Binding-site contacts:
Ligand atom O1 contacts residue VAL142 of chain 1.A at 3.8 Å.
Ligand atom N3 contacts residue HIS94 of chain 1.A at 3.2 Å (h-bond).
Ligand atom O1 contacts residue HIS94 of chain 1.A at 3.4 Å.
Ligand atom C12 contacts residue GOL1 of chain 1.D at 3.1 Å.
Ligand atom C10 contacts residue GOL1 of chain 1.D at 3.6 Å.
Ligand atom C11 contacts residue THR199 of chain 1.A at 3.2 Å.
Ligand atom C12 contacts residue THR199 of chain 1.A at 3.4 Å.
Ligand atom N3 contacts residue ZN1 of chain 1.B at 1.9 Å.
Ligand atom N3 contacts residue HIS119 of chain 1.A at 3.3 Å (h-bond).
Ligand atom O2 contacts residue TRP208 of chain 1.A at 3.6 Å.
Ligand atom N3 contacts residue GOL1 of chain 1.D at 3.2 Å (h-bond).
Ligand atom C8 contacts residue LEU197 of chain 1.A at 3.8 Å (hydrophobic).
Ligand atom O1 contacts residue ZN1 of chain 1.B at 3.1 Å.
Ligand atom N2 contacts residue PHE130 of chain 1.A at 3.4 Å.
Ligand atom O21 contacts residue GLN135 of chain 1.A at 3.5 Å (h-bond).
Ligand atom C22 contacts residue GLN135 of chain 1.A at 3.5 Å.
Ligand atom C25 contacts residue GLN135 of chain 1.A at 3.7 Å.
Ligand atom C27 contacts residue GLN135 of chain 1.A at 3.7 Å.
Ligand atom S7 contacts residue PRO201 of chain 1.A at 3.5 Å.
Ligand atom N3 contacts residue HIS96 of chain 1.A at 3.3 Å (h-bond).
Ligand atom C26 contacts residue GLN135 of chain 1.A at 3.8 Å.
Ligand atom C11 contacts residue GOL1 of chain 1.D at 3.6 Å.
Ligand atom N4 contacts residue PHE130 of chain 1.A at 3.6 Å.
Ligand atom C15 contacts residue VAL134 of chain 1.A at 3.6 Å (hydrophobic).
Ligand atom O1 contacts residue HIS119 of chain 1.A at 3.5 Å (h-bond).
Ligand atom C14 contacts residue VAL134 of chain 1.A at 3.6 Å (hydrophobic).
Ligand atom C23 contacts residue GLN135 of chain 1.A at 3.5 Å.
Ligand atom C24 contacts residue LEU203 of chain 1.A at 3.6 Å (hydrophobic).
Ligand atom C7 contacts residue GOL1 of chain 1.D at 3.6 Å.
Ligand atom N3 contacts residue THR198 of chain 1.A at 2.8 Å (h-bond).
Ligand atom C14 contacts residue GLY131 of chain 1.A at 3.6 Å.
Ligand atom O2 contacts residue LEU197 of chain 1.A at 3.3 Å.
Ligand atom C25 contacts residue LEU203 of chain 1.A at 3.6 Å (hydrophobic).
Ligand atom C19 contacts residue GLN135 of chain 1.A at 3.8 Å.
Ligand atom C15 contacts residue GLY131 of chain 1.A at 3.4 Å.
Ligand atom O6 contacts residue PRO201 of chain 1.A at 3.8 Å.
Ligand atom C9 contacts residue GOL1 of chain 1.D at 3.8 Å.
Ligand atom S contacts residue ZN1 of chain 1.B at 3.1 Å.
Ligand atom C24 contacts residue GLN135 of chain 1.A at 3.5 Å.
Ligand atom O2 contacts residue THR198 of chain 1.A at 3.0 Å (h-bond).

Sequence of chain 1.A:
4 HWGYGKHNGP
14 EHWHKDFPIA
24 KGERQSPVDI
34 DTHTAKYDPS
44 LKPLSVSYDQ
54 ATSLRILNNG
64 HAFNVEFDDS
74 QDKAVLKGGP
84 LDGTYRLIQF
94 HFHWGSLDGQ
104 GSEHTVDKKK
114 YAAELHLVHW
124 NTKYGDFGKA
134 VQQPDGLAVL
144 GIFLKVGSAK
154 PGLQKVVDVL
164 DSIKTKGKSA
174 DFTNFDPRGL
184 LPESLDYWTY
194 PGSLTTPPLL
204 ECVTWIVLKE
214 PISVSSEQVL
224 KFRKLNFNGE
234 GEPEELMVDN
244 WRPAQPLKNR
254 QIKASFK

A protein and the small-molecule ligand that binds it are described below.
Small molecule (SMILES): NS(=O)(=O)c1ccc(-n2cc(CNC(=S)Nc3ccc(-c4c5ccc(=O)cc-5oc5cc(O)ccc45)c(C(=O)O)c3)nn2)cc1